Binding-site contacts:
Ligand atom C02 contacts residue ILE152 of chain 1.A at 4.2 Å (hydrophobic).
Ligand atom C12 contacts residue VAL148 of chain 1.A at 4.1 Å (hydrophobic).
Ligand atom N01 contacts residue ASP151 of chain 1.A at 3.0 Å (salt-bridge).
Ligand atom CL01 contacts residue PHE337 of chain 1.A at 3.7 Å.
Ligand atom O02 contacts residue SER247 of chain 1.A at 3.8 Å.
Ligand atom C10 contacts residue SER155 of chain 1.A at 3.6 Å.
Ligand atom C14 contacts residue SER236 of chain 1.A at 3.5 Å.
Ligand atom C03 contacts residue ASN340 of chain 1.A at 3.8 Å.
Ligand atom C16 contacts residue SER236 of chain 1.A at 3.6 Å.
Ligand atom N01 contacts residue PHE336 of chain 1.A at 4.2 Å.
Ligand atom CL01 contacts residue THR156 of chain 1.A at 4.0 Å.
Ligand atom C06 contacts residue SER246 of chain 1.A at 3.8 Å.
Ligand atom C15 contacts residue LEU238 of chain 1.A at 4.1 Å (hydrophobic).
Ligand atom O02 contacts residue SER246 of chain 1.A at 3.0 Å (h-bond).
Ligand atom C16 contacts residue LEU238 of chain 1.A at 3.9 Å (hydrophobic).
Ligand atom O01 contacts residue ASN340 of chain 1.A at 3.2 Å (h-bond).
Ligand atom N01 contacts residue TRP369 of chain 1.A at 3.8 Å.
Ligand atom C08 contacts residue ASP151 of chain 1.A at 3.9 Å.
Ligand atom C05 contacts residue ASN340 of chain 1.A at 3.3 Å.
Ligand atom C10 contacts residue PHE336 of chain 1.A at 3.6 Å (hydrophobic).
Ligand atom C10 contacts residue ASP151 of chain 1.A at 4.1 Å.
Ligand atom O01 contacts residue SER247 of chain 1.A at 3.9 Å.
Ligand atom C03 contacts residue LEU238 of chain 1.A at 3.7 Å (hydrophobic).
Ligand atom C14 contacts residue LEU238 of chain 1.A at 3.8 Å (hydrophobic).
Ligand atom C13 contacts residue PHE361 of chain 1.A at 4.1 Å (hydrophobic).
Ligand atom C02 contacts residue PHE336 of chain 1.A at 4.2 Å (hydrophobic).
Ligand atom O02 contacts residue ASN340 of chain 1.A at 4.0 Å.
Ligand atom C08 contacts residue PHE336 of chain 1.A at 3.6 Å (hydrophobic).
Ligand atom C06 contacts residue ASN340 of chain 1.A at 3.7 Å.
Ligand atom O01 contacts residue LEU238 of chain 1.A at 3.4 Å.
Ligand atom C01 contacts residue ILE152 of chain 1.A at 4.2 Å (hydrophobic).
Ligand atom C05 contacts residue LEU238 of chain 1.A at 4.0 Å (hydrophobic).
Ligand atom C15 contacts residue PHE361 of chain 1.A at 3.8 Å (hydrophobic).
Ligand atom C09 contacts residue SER155 of chain 1.A at 3.5 Å.
Ligand atom C09 contacts residue ASP151 of chain 1.A at 3.8 Å.
Ligand atom O02 contacts residue PHE337 of chain 1.A at 3.8 Å.
Ligand atom CL01 contacts residue SER250 of chain 1.A at 3.6 Å.
Ligand atom C01 contacts residue PHE336 of chain 1.A at 4.1 Å (hydrophobic).
Ligand atom C13 contacts residue PHE336 of chain 1.A at 4.1 Å (hydrophobic).
Ligand atom CL01 contacts residue SER155 of chain 1.A at 4.0 Å.

Sequence of chain 1.A:
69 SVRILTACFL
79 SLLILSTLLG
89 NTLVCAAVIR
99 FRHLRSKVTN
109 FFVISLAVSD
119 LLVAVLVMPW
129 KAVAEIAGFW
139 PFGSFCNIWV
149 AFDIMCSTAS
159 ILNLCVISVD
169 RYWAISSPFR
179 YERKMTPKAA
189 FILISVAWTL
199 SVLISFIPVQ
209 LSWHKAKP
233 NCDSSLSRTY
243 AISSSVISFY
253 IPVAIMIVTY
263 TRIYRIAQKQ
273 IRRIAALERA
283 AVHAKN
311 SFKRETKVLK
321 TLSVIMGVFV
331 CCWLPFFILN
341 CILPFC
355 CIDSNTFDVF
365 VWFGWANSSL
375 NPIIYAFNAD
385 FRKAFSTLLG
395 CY

A protein and the small-molecule ligand that binds it are described below.
Small molecule (SMILES): Oc1cc2c(c(Cl)c1O)CCNC[C@@H]2c1ccccc1